Sequence of chain 1.A:
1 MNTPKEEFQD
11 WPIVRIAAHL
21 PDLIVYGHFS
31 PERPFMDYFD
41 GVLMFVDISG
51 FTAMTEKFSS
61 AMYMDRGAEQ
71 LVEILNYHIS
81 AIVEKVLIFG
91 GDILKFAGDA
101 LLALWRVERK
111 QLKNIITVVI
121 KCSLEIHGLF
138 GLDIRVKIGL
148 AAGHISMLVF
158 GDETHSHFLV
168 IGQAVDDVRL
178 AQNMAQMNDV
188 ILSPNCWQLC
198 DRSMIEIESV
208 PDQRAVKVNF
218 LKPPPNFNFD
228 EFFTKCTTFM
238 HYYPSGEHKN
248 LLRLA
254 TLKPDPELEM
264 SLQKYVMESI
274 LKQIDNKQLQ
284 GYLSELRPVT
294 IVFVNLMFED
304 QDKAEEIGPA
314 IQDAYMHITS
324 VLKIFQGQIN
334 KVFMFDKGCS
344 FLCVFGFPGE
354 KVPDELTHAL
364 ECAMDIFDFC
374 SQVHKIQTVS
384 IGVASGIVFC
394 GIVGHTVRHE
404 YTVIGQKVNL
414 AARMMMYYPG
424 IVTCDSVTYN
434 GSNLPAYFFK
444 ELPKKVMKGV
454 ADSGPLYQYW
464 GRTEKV

Binding-site contacts:
Ligand atom N6 contacts residue LEU345 of chain 1.A at 3.9 Å.
Ligand atom N6 contacts residue GLY98 of chain 1.A at 3.1 Å (h-bond).
Ligand atom O5' contacts residue ASN412 of chain 1.A at 3.7 Å.
Ligand atom N1 contacts residue LEU345 of chain 1.A at 3.1 Å.
Ligand atom C6 contacts residue VAL411 of chain 1.A at 4.0 Å (hydrophobic).
Ligand atom N3 contacts residue LEU345 of chain 1.A at 4.1 Å.
Ligand atom O4' contacts residue ASN412 of chain 1.A at 3.5 Å (h-bond).
Ligand atom C4' contacts residue ALA415 of chain 1.A at 4.1 Å (hydrophobic).
Ligand atom O2' contacts residue ARG176 of chain 1.A at 3.4 Å (salt-bridge).
Ligand atom C6 contacts residue LEU345 of chain 1.A at 3.5 Å (hydrophobic).
Ligand atom C4' contacts residue ASN412 of chain 1.A at 3.6 Å.
Ligand atom O3' contacts residue PHE338 of chain 1.A at 3.9 Å.
Ligand atom C2 contacts residue PHE336 of chain 1.A at 3.3 Å (hydrophobic).
Ligand atom C6 contacts residue VAL406 of chain 1.A at 3.7 Å (hydrophobic).
Ligand atom C1' contacts residue ALA415 of chain 1.A at 4.1 Å (hydrophobic).
Ligand atom N3 contacts residue PHE336 of chain 1.A at 3.4 Å.
Ligand atom C8 contacts residue VAL411 of chain 1.A at 3.8 Å (hydrophobic).
Ligand atom O2P contacts residue ARG416 of chain 1.A at 3.5 Å (salt-bridge).
Ligand atom N6 contacts residue VAL406 of chain 1.A at 2.4 Å (h-bond).
Ligand atom C2 contacts residue LEU345 of chain 1.A at 3.4 Å (hydrophobic).
Ligand atom P contacts residue ARG416 of chain 1.A at 3.4 Å.
Ligand atom O2' contacts residue PHE336 of chain 1.A at 4.1 Å.
Ligand atom N6 contacts residue THR405 of chain 1.A at 3.7 Å.
Ligand atom N1 contacts residue ALA97 of chain 1.A at 3.7 Å.
Ligand atom O1P contacts residue ASN180 of chain 1.A at 4.0 Å.
Ligand atom O2' contacts residue PHE338 of chain 1.A at 4.1 Å.
Ligand atom C5 contacts residue VAL411 of chain 1.A at 3.5 Å (hydrophobic).
Ligand atom O5' contacts residue ARG416 of chain 1.A at 2.6 Å.
Ligand atom N3 contacts residue PHE296 of chain 1.A at 3.9 Å.
Ligand atom C6 contacts residue ALA97 of chain 1.A at 3.8 Å (hydrophobic).
Ligand atom N1 contacts residue GLY98 of chain 1.A at 3.7 Å.
Ligand atom O1P contacts residue ARG416 of chain 1.A at 3.4 Å (salt-bridge).
Ligand atom N7 contacts residue VAL411 of chain 1.A at 3.3 Å.
Ligand atom C2 contacts residue ALA97 of chain 1.A at 3.6 Å (hydrophobic).
Ligand atom N6 contacts residue ALA97 of chain 1.A at 3.8 Å.
Ligand atom C6 contacts residue GLY98 of chain 1.A at 3.5 Å.
Ligand atom O1P contacts residue PHE338 of chain 1.A at 3.8 Å.
Ligand atom O4' contacts residue ALA415 of chain 1.A at 3.7 Å.
Ligand atom C5' contacts residue ASN412 of chain 1.A at 2.5 Å.
Ligand atom C5' contacts residue ARG416 of chain 1.A at 3.4 Å.

A protein and the small-molecule ligand that binds it are described below.
Small molecule (SMILES): Nc1ncnc2c1ncn2[C@@H]1O[C@@H]2CO[P](=O)(O)O[C@H]2[C@H]1O